Sequence of chain 24.E:
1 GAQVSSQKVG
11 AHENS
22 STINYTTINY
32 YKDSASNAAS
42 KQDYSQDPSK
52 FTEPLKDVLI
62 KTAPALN

Binding-site contacts:
Ligand atom N contacts residue VAL4 of chain 24.E at 3.0 Å (h-bond).
Ligand atom OE1 contacts residue VAL4 of chain 24.E at 3.3 Å (h-bond).
Ligand atom C contacts residue ALA2 of chain 24.E at 3.6 Å (hydrophobic).
Ligand atom CD contacts residue VAL4 of chain 24.E at 3.8 Å (hydrophobic).
Ligand atom C contacts residue GLN3 of chain 24.E at 3.8 Å.
Ligand atom N contacts residue VAL4 of chain 24.E at 4.1 Å.
Ligand atom CB contacts residue ALA2 of chain 24.E at 3.5 Å (hydrophobic).
Ligand atom CB contacts residue VAL4 of chain 24.E at 4.2 Å (hydrophobic).
Ligand atom CB contacts residue GLN3 of chain 24.E at 3.6 Å.
Ligand atom CG2 contacts residue GLN3 of chain 24.E at 3.9 Å.
Ligand atom CG2 contacts residue ALA2 of chain 24.E at 4.3 Å (hydrophobic).
Ligand atom N contacts residue ALA2 of chain 24.E at 2.8 Å (h-bond).
Ligand atom CB contacts residue GLN3 of chain 24.E at 4.1 Å.
Ligand atom CA contacts residue VAL4 of chain 24.E at 3.5 Å (hydrophobic).
Ligand atom N contacts residue GLN3 of chain 24.E at 4.5 Å.
Ligand atom CA contacts residue VAL4 of chain 24.E at 4.0 Å (hydrophobic).
Ligand atom C contacts residue VAL4 of chain 24.E at 3.5 Å (hydrophobic).
Ligand atom C contacts residue VAL4 of chain 24.E at 4.5 Å (hydrophobic).
Ligand atom CA contacts residue ALA2 of chain 24.E at 3.8 Å (hydrophobic).
Ligand atom CA contacts residue GLN3 of chain 24.E at 4.3 Å.
Ligand atom O contacts residue VAL4 of chain 24.E at 4.2 Å.
Ligand atom C contacts residue ALA2 of chain 24.E at 4.2 Å (hydrophobic).
Ligand atom CG1 contacts residue GLN3 of chain 24.E at 3.0 Å.
Ligand atom CG2 contacts residue VAL4 of chain 24.E at 3.4 Å (hydrophobic).
Ligand atom O contacts residue GLN3 of chain 24.E at 3.0 Å (h-bond).
Ligand atom O contacts residue VAL4 of chain 24.E at 4.4 Å.
Ligand atom CB contacts residue ALA2 of chain 24.E at 4.0 Å (hydrophobic).
Ligand atom N contacts residue ALA2 of chain 24.E at 4.3 Å.
Ligand atom CG2 contacts residue SER5 of chain 24.E at 3.2 Å.
Ligand atom OG contacts residue GLN3 of chain 24.E at 3.3 Å (h-bond).
Ligand atom CB contacts residue VAL4 of chain 24.E at 4.0 Å (hydrophobic).
Ligand atom OE2 contacts residue VAL4 of chain 24.E at 3.6 Å.
Ligand atom CA contacts residue ALA2 of chain 24.E at 3.4 Å (hydrophobic).
Ligand atom C contacts residue VAL4 of chain 24.E at 4.4 Å (hydrophobic).

The protein below binds the small molecule below.
Small molecule (SMILES): CC[C@H](C)[C@H](N)C(=O)N[C@@H](CO)C(=O)N[C@@H](CCC(=O)O)C(=O)N[C@H](C=O)C(C)C